Sequence of chain 1.J:
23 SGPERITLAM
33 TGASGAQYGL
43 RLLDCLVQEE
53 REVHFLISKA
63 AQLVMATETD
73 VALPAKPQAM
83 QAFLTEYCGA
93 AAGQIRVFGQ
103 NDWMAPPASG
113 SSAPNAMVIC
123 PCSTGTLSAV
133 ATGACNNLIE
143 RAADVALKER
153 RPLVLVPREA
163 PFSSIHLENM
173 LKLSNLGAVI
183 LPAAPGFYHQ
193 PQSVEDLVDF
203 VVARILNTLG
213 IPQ

Sequence of chain 1.E:
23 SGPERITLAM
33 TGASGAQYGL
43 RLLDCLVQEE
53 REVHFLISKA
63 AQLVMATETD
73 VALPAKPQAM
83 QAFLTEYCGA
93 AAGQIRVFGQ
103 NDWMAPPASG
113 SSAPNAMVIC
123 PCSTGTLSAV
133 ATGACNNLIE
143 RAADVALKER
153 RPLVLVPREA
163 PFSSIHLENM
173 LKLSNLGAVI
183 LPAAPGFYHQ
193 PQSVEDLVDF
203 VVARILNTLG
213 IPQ

Binding-site contacts:
Ligand atom O03 contacts residue TYR190 of chain 1.E at 2.7 Å (h-bond).
Ligand atom P02 contacts residue SER111 of chain 1.A at 4.1 Å.
Ligand atom C06 contacts residue SER111 of chain 1.A at 3.7 Å.
Ligand atom O01 contacts residue GLY112 of chain 1.A at 3.2 Å (h-bond).
Ligand atom C10 contacts residue TRP105 of chain 1.A at 3.2 Å (hydrophobic).
Ligand atom P02 contacts residue LYS150 of chain 1.A at 3.9 Å.
Ligand atom O03 contacts residue GLU161 of chain 1.J at 4.0 Å.
Ligand atom O01 contacts residue GLU161 of chain 1.J at 3.9 Å.
Ligand atom C07 contacts residue SER111 of chain 1.A at 4.0 Å.
Ligand atom C06 contacts residue ARG143 of chain 1.A at 4.1 Å.
Ligand atom C07 contacts residue ALA110 of chain 1.A at 3.9 Å (hydrophobic).
Ligand atom O05 contacts residue SER111 of chain 1.A at 3.0 Å (h-bond).
Ligand atom O04 contacts residue LYS150 of chain 1.A at 3.9 Å.
Ligand atom P02 contacts residue ARG143 of chain 1.A at 3.8 Å.
Ligand atom P02 contacts residue TYR190 of chain 1.E at 3.7 Å.
Ligand atom C07 contacts residue ARG143 of chain 1.A at 3.7 Å.
Ligand atom O03 contacts residue ARG160 of chain 1.J at 3.0 Å (salt-bridge).
Ligand atom C06 contacts residue TYR190 of chain 1.E at 3.5 Å (hydrophobic).
Ligand atom C14 contacts residue TYR190 of chain 1.E at 3.7 Å (hydrophobic).
Ligand atom P02 contacts residue GLU161 of chain 1.J at 3.7 Å.
Ligand atom O04 contacts residue ARG160 of chain 1.J at 3.8 Å.
Ligand atom C08 contacts residue FMN1 of chain 1.QA at 3.6 Å.
Ligand atom O04 contacts residue GLU161 of chain 1.J at 2.7 Å (salt-bridge).
Ligand atom C12 contacts residue FMN1 of chain 1.QA at 3.9 Å.
Ligand atom O01 contacts residue ALA162 of chain 1.J at 4.1 Å.
Ligand atom O04 contacts residue ARG143 of chain 1.A at 2.7 Å (salt-bridge).
Ligand atom O01 contacts residue SER111 of chain 1.A at 4.0 Å.
Ligand atom C09 contacts residue FMN1 of chain 1.QA at 3.9 Å.
Ligand atom P02 contacts residue ARG160 of chain 1.J at 4.0 Å.
Ligand atom C07 contacts residue FMN1 of chain 1.QA at 3.5 Å.
Ligand atom O01 contacts residue LYS150 of chain 1.A at 2.8 Å (salt-bridge).
Ligand atom O05 contacts residue GLY112 of chain 1.A at 4.0 Å.
Ligand atom C06 contacts residue FMN1 of chain 1.QA at 3.8 Å.
Ligand atom O05 contacts residue TYR190 of chain 1.E at 3.6 Å.
Ligand atom C10 contacts residue FMN1 of chain 1.QA at 3.5 Å.
Ligand atom C08 contacts residue SER111 of chain 1.A at 4.1 Å.
Ligand atom C13 contacts residue TYR190 of chain 1.E at 4.1 Å (hydrophobic).
Ligand atom O01 contacts residue ARG206 of chain 1.E at 3.6 Å.
Ligand atom C09 contacts residue TYR190 of chain 1.E at 3.8 Å (hydrophobic).
Ligand atom O05 contacts residue ARG143 of chain 1.A at 3.7 Å.

Sequence of chain 1.A:
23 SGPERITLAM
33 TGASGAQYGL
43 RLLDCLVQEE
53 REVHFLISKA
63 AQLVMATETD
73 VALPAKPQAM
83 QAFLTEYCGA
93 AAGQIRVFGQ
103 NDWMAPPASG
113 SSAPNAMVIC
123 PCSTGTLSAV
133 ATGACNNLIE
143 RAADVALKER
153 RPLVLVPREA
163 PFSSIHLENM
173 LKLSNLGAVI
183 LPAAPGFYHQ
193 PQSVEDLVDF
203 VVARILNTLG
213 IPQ

This small molecule binds to this protein.
Small molecule (SMILES): CC(C)=CCC/C(C)=C\COP(=O)(O)O